Sequence of chain 1.A:
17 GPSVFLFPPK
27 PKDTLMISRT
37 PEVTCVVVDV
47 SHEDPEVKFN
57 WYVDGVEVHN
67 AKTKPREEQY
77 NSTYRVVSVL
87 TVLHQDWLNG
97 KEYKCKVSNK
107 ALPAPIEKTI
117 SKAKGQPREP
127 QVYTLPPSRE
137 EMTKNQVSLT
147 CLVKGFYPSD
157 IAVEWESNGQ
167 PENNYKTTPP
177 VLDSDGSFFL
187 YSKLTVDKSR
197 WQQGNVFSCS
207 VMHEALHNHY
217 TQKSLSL

Binding-site contacts:
Ligand atom N2 contacts residue ASN77 of chain 1.A at 2.9 Å (h-bond).
Ligand atom C4 contacts residue LYS26 of chain 1.A at 3.5 Å.
Ligand atom C7 contacts residue ASN77 of chain 1.A at 3.0 Å.
Ligand atom O3 contacts residue ASP45 of chain 1.A at 3.7 Å.
Ligand atom O3 contacts residue PRO25 of chain 1.A at 3.5 Å.
Ligand atom O3 contacts residue ASN77 of chain 1.A at 3.5 Å (h-bond).
Ligand atom C1 contacts residue LYS26 of chain 1.A at 3.2 Å.
Ligand atom O3 contacts residue LYS26 of chain 1.A at 3.7 Å.
Ligand atom C6 contacts residue GLN75 of chain 1.A at 3.3 Å.
Ligand atom O4 contacts residue LYS26 of chain 1.A at 2.7 Å (salt-bridge).
Ligand atom O5 contacts residue LYS26 of chain 1.A at 2.7 Å (salt-bridge).
Ligand atom O2 contacts residue THR40 of chain 1.A at 3.0 Å (h-bond).
Ligand atom C2 contacts residue THR40 of chain 1.A at 3.7 Å.
Ligand atom O6 contacts residue PHE23 of chain 1.A at 3.5 Å.
Ligand atom C2 contacts residue ASN77 of chain 1.A at 2.4 Å.
Ligand atom O7 contacts residue ASN77 of chain 1.A at 2.7 Å (h-bond).
Ligand atom C1 contacts residue THR79 of chain 1.A at 3.7 Å.
Ligand atom C6 contacts residue PHE23 of chain 1.A at 3.6 Å (hydrophobic).
Ligand atom C1 contacts residue PHE23 of chain 1.A at 3.7 Å (hydrophobic).
Ligand atom O2 contacts residue PRO24 of chain 1.A at 2.9 Å (h-bond).
Ligand atom C1 contacts residue ASN77 of chain 1.A at 1.4 Å.
Ligand atom C2 contacts residue LYS26 of chain 1.A at 3.2 Å.
Ligand atom C5 contacts residue PHE23 of chain 1.A at 3.6 Å (hydrophobic).
Ligand atom O3 contacts residue LYS26 of chain 1.A at 2.7 Å (salt-bridge).
Ligand atom O3 contacts residue ARG81 of chain 1.A at 3.2 Å (salt-bridge).
Ligand atom N2 contacts residue ASP45 of chain 1.A at 2.8 Å (salt-bridge).
Ligand atom C5 contacts residue ASN77 of chain 1.A at 3.6 Å.
Ligand atom C6 contacts residue THR40 of chain 1.A at 3.7 Å.
Ligand atom C7 contacts residue ASP45 of chain 1.A at 3.7 Å.
Ligand atom C2 contacts residue PRO24 of chain 1.A at 3.6 Å (hydrophobic).
Ligand atom C3 contacts residue ASP45 of chain 1.A at 3.5 Å.
Ligand atom O2 contacts residue GLU38 of chain 1.A at 3.4 Å (salt-bridge).
Ligand atom C3 contacts residue LYS26 of chain 1.A at 3.7 Å.
Ligand atom O4 contacts residue LYS26 of chain 1.A at 3.2 Å (salt-bridge).
Ligand atom O7 contacts residue VAL44 of chain 1.A at 3.4 Å.
Ligand atom O3 contacts residue GLU38 of chain 1.A at 3.1 Å (salt-bridge).
Ligand atom O7 contacts residue ARG81 of chain 1.A at 3.0 Å (salt-bridge).
Ligand atom C2 contacts residue ASP45 of chain 1.A at 3.6 Å.
Ligand atom O5 contacts residue ASN77 of chain 1.A at 2.3 Å (h-bond).
Ligand atom C5 contacts residue LYS26 of chain 1.A at 3.5 Å.

A protein and the small-molecule ligand that binds it are described below.
Small molecule (SMILES): CC(=O)N[C@H]1[C@H](O[C@H]2[C@H](O)[C@@H](NC(C)=O)CO[C@@H]2CO[C@H]2O[C@@H](C)[C@@H](O)[C@@H](O)[C@@H]2O)O[C@H](CO)[C@@H](O[C@@H]2O[C@H](CO[C@H]3O[C@H](CO)[C@@H](O)[C@H](O)[C@@H]3O[C@@H]3O[C@H](CO)[C@@H](O[C@@H]4O[C@H](CO)[C@H](O)[C@H](O)[C@H]4O)[C@H](O)[C@H]3NC(C)=O)[C@@H](O)[C@H](O[C@H]3O[C@H](CO)[C@@H](O)[C@H](O)[C@@H]3O)[C@@H]2O)[C@@H]1O